Sequence of chain 56.B:
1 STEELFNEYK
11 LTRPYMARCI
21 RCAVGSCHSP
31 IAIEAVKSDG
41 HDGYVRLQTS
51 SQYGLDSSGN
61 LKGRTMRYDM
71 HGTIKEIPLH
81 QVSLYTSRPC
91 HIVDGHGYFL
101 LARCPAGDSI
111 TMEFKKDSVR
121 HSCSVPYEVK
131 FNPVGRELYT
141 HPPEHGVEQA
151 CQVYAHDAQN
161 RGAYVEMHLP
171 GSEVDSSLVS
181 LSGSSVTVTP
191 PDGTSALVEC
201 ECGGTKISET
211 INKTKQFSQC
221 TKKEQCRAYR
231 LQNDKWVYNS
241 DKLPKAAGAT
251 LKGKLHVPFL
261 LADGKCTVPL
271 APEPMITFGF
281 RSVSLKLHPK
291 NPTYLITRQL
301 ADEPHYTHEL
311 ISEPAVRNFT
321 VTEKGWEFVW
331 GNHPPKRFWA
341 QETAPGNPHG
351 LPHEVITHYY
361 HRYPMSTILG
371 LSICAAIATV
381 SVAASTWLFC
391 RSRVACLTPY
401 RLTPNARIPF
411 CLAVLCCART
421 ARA

Binding-site contacts:
Ligand atom C4 contacts residue ASN212 of chain 56.B at 4.2 Å.
Ligand atom C5 contacts residue ASN212 of chain 56.B at 3.7 Å.
Ligand atom O6 contacts residue ASN212 of chain 56.B at 4.4 Å.
Ligand atom N2 contacts residue ASN212 of chain 56.B at 2.9 Å (h-bond).
Ligand atom N2 contacts residue ILE211 of chain 56.B at 4.0 Å.
Ligand atom C7 contacts residue ASN212 of chain 56.B at 3.9 Å.
Ligand atom C1 contacts residue ASN212 of chain 56.B at 1.4 Å.
Ligand atom C1 contacts residue ILE211 of chain 56.B at 4.1 Å (hydrophobic).
Ligand atom C3 contacts residue ASN212 of chain 56.B at 3.8 Å.
Ligand atom O7 contacts residue ASN212 of chain 56.B at 4.5 Å.
Ligand atom C2 contacts residue ASN212 of chain 56.B at 2.5 Å.
Ligand atom O5 contacts residue ASN212 of chain 56.B at 2.4 Å (h-bond).

This small molecule binds to this protein.
Small molecule (SMILES): CC(=O)N[C@@H]1[C@@H](O)[C@H](O)[C@@H](CO)O[C@H]1O